Binding-site contacts:
Ligand atom C2A contacts residue ASN86 of chain 1.B at 3.4 Å.
Ligand atom OP2 contacts residue LYS56 of chain 1.B at 3.0 Å (salt-bridge).
Ligand atom OXT contacts residue ASN86 of chain 1.B at 3.4 Å (h-bond).
Ligand atom C5A contacts residue GLY193 of chain 1.B at 3.5 Å.
Ligand atom O contacts residue THR83 of chain 1.B at 2.5 Å (h-bond).
Ligand atom C contacts residue THR83 of chain 1.B at 3.1 Å.
Ligand atom OP3 contacts residue THR197 of chain 1.B at 3.1 Å.
Ligand atom C5 contacts residue GLY243 of chain 1.B at 3.4 Å.
Ligand atom C contacts residue SER84 of chain 1.B at 3.0 Å.
Ligand atom CA contacts residue SER84 of chain 1.B at 2.9 Å.
Ligand atom N1 contacts residue SER287 of chain 1.B at 2.9 Å (h-bond).
Ligand atom C3 contacts residue GLY243 of chain 1.B at 3.4 Å.
Ligand atom O3A contacts residue ASN86 of chain 1.B at 3.1 Å (h-bond).
Ligand atom C2A contacts residue GLU242 of chain 1.B at 3.5 Å.
Ligand atom OXT contacts residue THR87 of chain 1.B at 2.7 Å (h-bond).
Ligand atom OP2 contacts residue THR194 of chain 1.B at 2.3 Å (h-bond).
Ligand atom OP3 contacts residue THR194 of chain 1.B at 3.3 Å (h-bond).
Ligand atom C contacts residue THR87 of chain 1.B at 3.5 Å.
Ligand atom C4 contacts residue GLY243 of chain 1.B at 3.2 Å.
Ligand atom OXT contacts residue THR83 of chain 1.B at 2.9 Å (h-bond).
Ligand atom OP3 contacts residue LYS56 of chain 1.B at 2.7 Å (salt-bridge).
Ligand atom C2A contacts residue SER287 of chain 1.B at 3.3 Å.
Ligand atom CB contacts residue SER84 of chain 1.B at 3.2 Å.
Ligand atom C2 contacts residue SER287 of chain 1.B at 3.5 Å.
Ligand atom C4A contacts residue GLY243 of chain 1.B at 3.4 Å.
Ligand atom OP1 contacts residue GLY193 of chain 1.B at 3.0 Å (h-bond).
Ligand atom P contacts residue LYS56 of chain 1.B at 3.3 Å.
Ligand atom O3A contacts residue SER84 of chain 1.B at 3.5 Å (h-bond).
Ligand atom OP1 contacts residue THR194 of chain 1.B at 3.5 Å (h-bond).
Ligand atom P contacts residue THR197 of chain 1.B at 3.5 Å.
Ligand atom C2A contacts residue TYR319 of chain 1.B at 3.4 Å (hydrophobic).
Ligand atom P contacts residue THR194 of chain 1.B at 3.2 Å.
Ligand atom C contacts residue GLN159 of chain 1.B at 3.3 Å.
Ligand atom OP1 contacts residue THR197 of chain 1.B at 3.2 Å.
Ligand atom OP2 contacts residue GLY193 of chain 1.B at 3.4 Å.
Ligand atom N contacts residue SER84 of chain 1.B at 3.4 Å (h-bond).
Ligand atom O contacts residue GLN159 of chain 1.B at 2.4 Å (h-bond).
Ligand atom O contacts residue SER84 of chain 1.B at 2.9 Å (h-bond).
Ligand atom OP1 contacts residue GLY195 of chain 1.B at 3.0 Å (h-bond).
Ligand atom N1 contacts residue PRO313 of chain 1.B at 3.3 Å.

Sequence of chain 1.B:
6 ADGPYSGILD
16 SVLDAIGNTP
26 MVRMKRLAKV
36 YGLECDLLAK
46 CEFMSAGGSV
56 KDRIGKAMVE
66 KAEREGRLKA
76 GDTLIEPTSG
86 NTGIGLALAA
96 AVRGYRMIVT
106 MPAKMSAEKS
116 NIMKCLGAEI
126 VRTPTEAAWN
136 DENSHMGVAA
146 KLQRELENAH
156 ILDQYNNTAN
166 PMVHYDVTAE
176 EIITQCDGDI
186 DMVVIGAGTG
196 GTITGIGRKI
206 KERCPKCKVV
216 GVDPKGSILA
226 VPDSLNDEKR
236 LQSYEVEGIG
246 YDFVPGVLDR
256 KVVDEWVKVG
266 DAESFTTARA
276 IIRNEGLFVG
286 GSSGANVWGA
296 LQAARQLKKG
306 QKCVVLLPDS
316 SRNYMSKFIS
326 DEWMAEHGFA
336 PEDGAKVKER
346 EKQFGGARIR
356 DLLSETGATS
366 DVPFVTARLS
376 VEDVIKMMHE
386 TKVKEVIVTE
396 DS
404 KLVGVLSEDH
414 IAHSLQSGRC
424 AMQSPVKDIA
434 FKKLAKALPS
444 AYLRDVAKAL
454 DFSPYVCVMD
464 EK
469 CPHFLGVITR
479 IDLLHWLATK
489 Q

A small-molecule ligand and the protein it binds are described below.
Small molecule (SMILES): C=C(NCc1c(COP(=O)(O)O)cnc(C)c1O)C(=O)O